Sequence of chain 1.A:
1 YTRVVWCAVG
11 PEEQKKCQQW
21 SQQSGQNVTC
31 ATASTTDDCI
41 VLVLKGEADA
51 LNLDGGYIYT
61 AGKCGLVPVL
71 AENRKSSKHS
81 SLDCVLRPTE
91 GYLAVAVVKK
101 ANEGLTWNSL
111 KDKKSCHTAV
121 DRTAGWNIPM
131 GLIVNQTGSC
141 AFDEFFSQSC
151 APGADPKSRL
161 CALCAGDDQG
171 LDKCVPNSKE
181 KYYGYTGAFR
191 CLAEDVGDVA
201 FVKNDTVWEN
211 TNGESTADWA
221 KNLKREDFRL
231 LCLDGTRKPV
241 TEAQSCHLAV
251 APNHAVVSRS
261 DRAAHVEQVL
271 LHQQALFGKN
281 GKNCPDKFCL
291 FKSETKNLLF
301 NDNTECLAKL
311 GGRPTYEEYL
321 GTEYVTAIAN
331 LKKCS

Binding-site contacts:
Ligand atom O5 contacts residue THR326 of chain 1.A at 4.5 Å.
Ligand atom C1 contacts residue ASN135 of chain 1.A at 1.4 Å.
Ligand atom C2 contacts residue THR326 of chain 1.A at 4.2 Å.
Ligand atom C4 contacts residue ASN135 of chain 1.A at 4.3 Å.
Ligand atom C4 contacts residue ASN330 of chain 1.A at 3.9 Å.
Ligand atom C3 contacts residue ASN135 of chain 1.A at 4.0 Å.
Ligand atom O7 contacts residue ASN135 of chain 1.A at 3.8 Å.
Ligand atom C2 contacts residue ASN135 of chain 1.A at 2.6 Å.
Ligand atom O5 contacts residue ASN135 of chain 1.A at 2.3 Å (h-bond).
Ligand atom O7 contacts residue THR326 of chain 1.A at 3.6 Å.
Ligand atom C8 contacts residue ALA327 of chain 1.A at 3.5 Å (hydrophobic).
Ligand atom O4 contacts residue ASN330 of chain 1.A at 3.4 Å (h-bond).
Ligand atom C8 contacts residue ASN330 of chain 1.A at 4.2 Å.
Ligand atom N2 contacts residue ASN330 of chain 1.A at 4.4 Å.
Ligand atom O4 contacts residue THR326 of chain 1.A at 4.2 Å.
Ligand atom O7 contacts residue ASN330 of chain 1.A at 3.1 Å (h-bond).
Ligand atom C8 contacts residue GLY131 of chain 1.A at 4.3 Å.
Ligand atom O3 contacts residue ALA327 of chain 1.A at 4.2 Å.
Ligand atom N2 contacts residue ASN135 of chain 1.A at 3.1 Å (h-bond).
Ligand atom O6 contacts residue GLU323 of chain 1.A at 3.7 Å.
Ligand atom N2 contacts residue ALA327 of chain 1.A at 3.9 Å.
Ligand atom C5 contacts residue ASN330 of chain 1.A at 3.9 Å.
Ligand atom C7 contacts residue LEU132 of chain 1.A at 4.5 Å (hydrophobic).
Ligand atom C8 contacts residue LEU132 of chain 1.A at 4.3 Å (hydrophobic).
Ligand atom C7 contacts residue ALA327 of chain 1.A at 4.0 Å (hydrophobic).
Ligand atom C5 contacts residue ASN135 of chain 1.A at 3.7 Å.
Ligand atom O7 contacts residue LEU132 of chain 1.A at 4.0 Å.
Ligand atom C7 contacts residue ASN330 of chain 1.A at 3.8 Å.
Ligand atom C6 contacts residue ASN330 of chain 1.A at 4.4 Å.
Ligand atom C7 contacts residue ASN135 of chain 1.A at 3.7 Å.
Ligand atom C3 contacts residue ALA327 of chain 1.A at 4.4 Å (hydrophobic).
Ligand atom C3 contacts residue ASN330 of chain 1.A at 4.0 Å.

This small molecule binds to this protein.
Small molecule (SMILES): CC(=O)N[C@H]1[C@H](O[C@H]2[C@H](O)[C@@H](NC(C)=O)CO[C@@H]2CO)O[C@H](CO)[C@@H](O)[C@@H]1O